A protein and the small-molecule ligand that binds it are described below.
Small molecule (SMILES): CC(=O)N[C@H]1[C@H](O[C@H]2[C@H](O)[C@@H](NC(C)=O)CO[C@@H]2CO)O[C@H](CO)[C@@H](O[C@@H]2O[C@H](CO[C@H]3O[C@H](CO)[C@@H](O)[C@H](O)[C@@H]3O)[C@@H](O)[C@H](O[C@H]3O[C@H](CO)[C@@H](O)[C@H](O)[C@@H]3O)[C@@H]2O)[C@@H]1O

Binding-site contacts:
Ligand atom C8 contacts residue ASN32 of chain 2.A at 4.5 Å.
Ligand atom C1 contacts residue THR312 of chain 2.A at 3.7 Å.
Ligand atom C2 contacts residue ASN32 of chain 2.A at 2.5 Å.
Ligand atom C5 contacts residue THR312 of chain 2.A at 4.1 Å.
Ligand atom C7 contacts residue ASN32 of chain 2.A at 3.4 Å.
Ligand atom O7 contacts residue THR34 of chain 2.A at 4.2 Å.
Ligand atom O6 contacts residue THR312 of chain 2.A at 4.3 Å.
Ligand atom O5 contacts residue ASN32 of chain 2.A at 2.3 Å (h-bond).
Ligand atom C5 contacts residue ASN32 of chain 2.A at 3.6 Å.
Ligand atom O5 contacts residue THR312 of chain 2.A at 3.1 Å (h-bond).
Ligand atom C8 contacts residue THR34 of chain 2.A at 3.8 Å.
Ligand atom C6 contacts residue THR312 of chain 2.A at 4.0 Å.
Ligand atom C7 contacts residue THR34 of chain 2.A at 4.4 Å.
Ligand atom O7 contacts residue ASN32 of chain 2.A at 3.5 Å (h-bond).
Ligand atom C1 contacts residue ASN32 of chain 2.A at 1.4 Å.
Ligand atom C3 contacts residue ASN32 of chain 2.A at 3.8 Å.
Ligand atom C4 contacts residue ASN32 of chain 2.A at 4.2 Å.
Ligand atom N2 contacts residue ASN32 of chain 2.A at 2.9 Å (h-bond).

Sequence of chain 2.A:
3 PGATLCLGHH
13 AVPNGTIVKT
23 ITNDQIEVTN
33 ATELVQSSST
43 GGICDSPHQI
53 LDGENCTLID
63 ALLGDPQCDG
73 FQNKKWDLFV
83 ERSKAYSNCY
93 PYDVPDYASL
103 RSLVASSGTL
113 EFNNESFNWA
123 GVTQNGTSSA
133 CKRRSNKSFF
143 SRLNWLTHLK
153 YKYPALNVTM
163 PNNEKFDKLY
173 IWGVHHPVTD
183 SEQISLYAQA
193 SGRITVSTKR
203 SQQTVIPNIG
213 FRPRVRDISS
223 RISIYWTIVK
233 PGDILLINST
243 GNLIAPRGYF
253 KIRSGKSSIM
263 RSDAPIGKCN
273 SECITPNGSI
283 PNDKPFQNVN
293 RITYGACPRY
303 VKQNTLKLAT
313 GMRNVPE